Binding-site contacts:
Ligand atom C2 contacts residue ASN1061 of chain 1.M at 2.5 Å.
Ligand atom N2 contacts residue ASN1061 of chain 1.M at 2.9 Å (h-bond).
Ligand atom C8 contacts residue GLU1059 of chain 1.M at 3.1 Å.
Ligand atom O6 contacts residue ALA693 of chain 1.M at 4.0 Å.
Ligand atom C5 contacts residue ASN1061 of chain 1.M at 3.6 Å.
Ligand atom C6 contacts residue ALA693 of chain 1.M at 3.8 Å (hydrophobic).
Ligand atom C8 contacts residue LYS1060 of chain 1.M at 4.4 Å.
Ligand atom C3 contacts residue ASN1061 of chain 1.M at 3.8 Å.
Ligand atom O5 contacts residue ASN1061 of chain 1.M at 2.3 Å (h-bond).
Ligand atom C1 contacts residue ASN1061 of chain 1.M at 1.4 Å.
Ligand atom C4 contacts residue ASN1061 of chain 1.M at 4.2 Å.
Ligand atom C5 contacts residue ALA693 of chain 1.M at 4.0 Å (hydrophobic).
Ligand atom C7 contacts residue ASN1061 of chain 1.M at 4.0 Å.

Sequence of chain 1.M:
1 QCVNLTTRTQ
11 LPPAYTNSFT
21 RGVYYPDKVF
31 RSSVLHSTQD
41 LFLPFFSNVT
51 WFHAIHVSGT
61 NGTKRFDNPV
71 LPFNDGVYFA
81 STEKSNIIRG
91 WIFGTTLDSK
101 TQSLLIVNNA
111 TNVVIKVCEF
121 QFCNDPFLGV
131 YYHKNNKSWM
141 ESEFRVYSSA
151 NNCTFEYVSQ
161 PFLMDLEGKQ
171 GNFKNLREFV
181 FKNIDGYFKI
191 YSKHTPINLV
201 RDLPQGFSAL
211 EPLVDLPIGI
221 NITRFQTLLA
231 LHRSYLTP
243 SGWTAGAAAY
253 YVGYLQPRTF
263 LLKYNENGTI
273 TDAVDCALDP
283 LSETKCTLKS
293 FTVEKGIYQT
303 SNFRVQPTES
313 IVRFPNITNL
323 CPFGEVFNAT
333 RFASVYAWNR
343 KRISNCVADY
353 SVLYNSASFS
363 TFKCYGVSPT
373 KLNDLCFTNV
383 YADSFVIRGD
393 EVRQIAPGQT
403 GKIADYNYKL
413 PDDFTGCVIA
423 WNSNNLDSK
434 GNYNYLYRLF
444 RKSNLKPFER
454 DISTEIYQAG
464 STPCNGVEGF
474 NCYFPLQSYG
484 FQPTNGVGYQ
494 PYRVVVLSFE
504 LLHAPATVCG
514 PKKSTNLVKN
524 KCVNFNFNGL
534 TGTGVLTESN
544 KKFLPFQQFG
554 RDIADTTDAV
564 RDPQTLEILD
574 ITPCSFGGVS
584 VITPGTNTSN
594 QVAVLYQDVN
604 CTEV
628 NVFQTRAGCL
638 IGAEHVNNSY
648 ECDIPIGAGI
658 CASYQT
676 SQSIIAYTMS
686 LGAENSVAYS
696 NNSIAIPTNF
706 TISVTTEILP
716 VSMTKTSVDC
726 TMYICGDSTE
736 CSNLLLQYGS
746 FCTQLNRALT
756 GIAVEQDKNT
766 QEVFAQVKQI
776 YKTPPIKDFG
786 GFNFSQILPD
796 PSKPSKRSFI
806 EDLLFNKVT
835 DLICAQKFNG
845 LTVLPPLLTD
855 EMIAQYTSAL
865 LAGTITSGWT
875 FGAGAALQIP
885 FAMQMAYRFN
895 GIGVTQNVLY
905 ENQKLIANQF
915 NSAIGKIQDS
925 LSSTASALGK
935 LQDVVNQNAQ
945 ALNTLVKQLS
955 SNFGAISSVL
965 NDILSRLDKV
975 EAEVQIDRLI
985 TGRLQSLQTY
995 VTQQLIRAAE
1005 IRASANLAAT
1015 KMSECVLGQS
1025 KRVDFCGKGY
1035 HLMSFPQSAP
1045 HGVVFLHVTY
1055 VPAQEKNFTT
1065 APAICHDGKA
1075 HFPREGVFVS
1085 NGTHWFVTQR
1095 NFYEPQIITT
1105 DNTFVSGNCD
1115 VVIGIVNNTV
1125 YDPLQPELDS

The small molecule below binds the protein below.
Small molecule (SMILES): CC(=O)N[C@@H]1[C@@H](O)[C@H](O)[C@@H](CO)O[C@H]1O